The small molecule below binds the protein below.
Small molecule (SMILES): O=C(O)/C=C/C(=O)O

Sequence of chain 1.B:
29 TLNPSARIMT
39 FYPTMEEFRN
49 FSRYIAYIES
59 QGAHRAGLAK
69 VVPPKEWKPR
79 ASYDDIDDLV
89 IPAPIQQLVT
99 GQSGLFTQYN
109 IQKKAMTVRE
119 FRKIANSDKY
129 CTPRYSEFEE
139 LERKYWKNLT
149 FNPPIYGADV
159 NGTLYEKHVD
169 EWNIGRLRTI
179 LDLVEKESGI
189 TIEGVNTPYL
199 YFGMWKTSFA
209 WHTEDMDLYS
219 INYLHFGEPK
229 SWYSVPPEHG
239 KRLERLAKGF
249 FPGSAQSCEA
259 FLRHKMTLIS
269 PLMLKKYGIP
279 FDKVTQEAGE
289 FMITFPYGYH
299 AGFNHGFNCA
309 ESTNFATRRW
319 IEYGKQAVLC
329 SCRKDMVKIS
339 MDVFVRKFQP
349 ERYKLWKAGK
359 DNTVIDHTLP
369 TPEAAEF

Binding-site contacts:
Ligand atom O8 contacts residue PHE207 of chain 1.B at 4.2 Å.
Ligand atom C4 contacts residue PHE207 of chain 1.B at 3.9 Å (hydrophobic).
Ligand atom C6 contacts residue LYS228 of chain 1.B at 3.8 Å.
Ligand atom C4 contacts residue TRP230 of chain 1.B at 4.2 Å (hydrophobic).
Ligand atom O contacts residue HIS298 of chain 1.B at 3.7 Å.
Ligand atom C contacts residue PHE207 of chain 1.B at 3.9 Å (hydrophobic).
Ligand atom O7 contacts residue TYR154 of chain 1.B at 2.4 Å (h-bond).
Ligand atom O8 contacts residue LYS228 of chain 1.B at 2.8 Å (salt-bridge).
Ligand atom O contacts residue MN1 of chain 1.K at 3.0 Å.
Ligand atom O contacts residue GLU212 of chain 1.B at 4.5 Å.
Ligand atom O contacts residue SER218 of chain 1.B at 4.4 Å.
Ligand atom O8 contacts residue TYR154 of chain 1.B at 2.9 Å (h-bond).
Ligand atom O contacts residue TRP230 of chain 1.B at 3.2 Å.
Ligand atom C6 contacts residue TYR154 of chain 1.B at 3.0 Å (hydrophobic).
Ligand atom C4 contacts residue ASN220 of chain 1.B at 4.0 Å.
Ligand atom C contacts residue TRP230 of chain 1.B at 4.0 Å (hydrophobic).
Ligand atom OXT contacts residue HIS298 of chain 1.B at 3.4 Å (h-bond).
Ligand atom O7 contacts residue PHE207 of chain 1.B at 3.6 Å.
Ligand atom C contacts residue MN1 of chain 1.K at 2.9 Å.
Ligand atom OXT contacts residue MN1 of chain 1.K at 2.2 Å.
Ligand atom O8 contacts residue ASN220 of chain 1.B at 4.0 Å.
Ligand atom C6 contacts residue PHE207 of chain 1.B at 3.6 Å (hydrophobic).
Ligand atom C5 contacts residue TYR154 of chain 1.B at 4.5 Å (hydrophobic).
Ligand atom C contacts residue HIS298 of chain 1.B at 3.9 Å.
Ligand atom OXT contacts residue GLU212 of chain 1.B at 4.3 Å.
Ligand atom O contacts residue ASN220 of chain 1.B at 4.1 Å.
Ligand atom O7 contacts residue TYR199 of chain 1.B at 4.0 Å.
Ligand atom C contacts residue HIS210 of chain 1.B at 4.2 Å.
Ligand atom O8 contacts residue TYR199 of chain 1.B at 4.1 Å.
Ligand atom O7 contacts residue LYS228 of chain 1.B at 4.3 Å.
Ligand atom C4 contacts residue MN1 of chain 1.K at 4.3 Å.
Ligand atom C6 contacts residue TYR199 of chain 1.B at 4.2 Å (hydrophobic).
Ligand atom OXT contacts residue HIS210 of chain 1.B at 3.0 Å (h-bond).
Ligand atom C5 contacts residue PHE207 of chain 1.B at 3.4 Å (hydrophobic).
Ligand atom OXT contacts residue PHE207 of chain 1.B at 3.8 Å.